This protein binds this small molecule.
Small molecule (SMILES): CC(=O)N[C@H]1[C@H](O[C@H]2[C@H](O)[C@@H](NC(C)=O)CO[C@@H]2CO)O[C@H](CO)[C@@H](O)[C@@H]1O

Sequence of chain 1.E:
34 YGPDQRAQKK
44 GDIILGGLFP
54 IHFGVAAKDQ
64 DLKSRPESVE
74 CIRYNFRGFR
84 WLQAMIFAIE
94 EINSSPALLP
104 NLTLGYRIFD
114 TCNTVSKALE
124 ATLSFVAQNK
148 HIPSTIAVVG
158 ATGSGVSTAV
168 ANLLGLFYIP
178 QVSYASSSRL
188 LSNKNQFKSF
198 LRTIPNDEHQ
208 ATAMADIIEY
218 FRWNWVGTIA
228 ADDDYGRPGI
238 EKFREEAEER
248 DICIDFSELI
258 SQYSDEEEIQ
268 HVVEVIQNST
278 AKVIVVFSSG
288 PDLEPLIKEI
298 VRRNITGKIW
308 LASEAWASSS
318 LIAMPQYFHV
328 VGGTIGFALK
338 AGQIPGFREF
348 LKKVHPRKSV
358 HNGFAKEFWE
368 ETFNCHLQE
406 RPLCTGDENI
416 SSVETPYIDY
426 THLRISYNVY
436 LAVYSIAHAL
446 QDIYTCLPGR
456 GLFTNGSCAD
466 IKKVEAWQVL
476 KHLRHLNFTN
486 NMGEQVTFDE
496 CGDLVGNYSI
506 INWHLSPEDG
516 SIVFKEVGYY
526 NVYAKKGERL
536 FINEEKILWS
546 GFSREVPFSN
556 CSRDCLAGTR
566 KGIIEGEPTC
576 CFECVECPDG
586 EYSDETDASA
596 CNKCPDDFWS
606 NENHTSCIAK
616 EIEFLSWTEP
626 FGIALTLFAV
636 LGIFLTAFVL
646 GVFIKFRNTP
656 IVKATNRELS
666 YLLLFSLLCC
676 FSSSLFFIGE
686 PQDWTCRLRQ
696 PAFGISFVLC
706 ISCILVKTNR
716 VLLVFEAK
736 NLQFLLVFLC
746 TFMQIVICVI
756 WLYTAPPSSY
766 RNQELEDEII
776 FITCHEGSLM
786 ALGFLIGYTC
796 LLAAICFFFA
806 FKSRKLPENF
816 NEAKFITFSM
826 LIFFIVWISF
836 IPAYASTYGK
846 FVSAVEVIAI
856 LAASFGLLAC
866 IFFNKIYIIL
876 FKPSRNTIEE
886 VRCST

Binding-site contacts:
Ligand atom C8 contacts residue ARG219 of chain 1.E at 3.7 Å.
Ligand atom C4 contacts residue ARG219 of chain 1.E at 4.0 Å.
Ligand atom C7 contacts residue ASP559 of chain 1.E at 3.6 Å.
Ligand atom C7 contacts residue ASN555 of chain 1.E at 3.3 Å.
Ligand atom O7 contacts residue ASN555 of chain 1.E at 2.9 Å (h-bond).
Ligand atom C8 contacts residue PHE553 of chain 1.E at 4.4 Å (hydrophobic).
Ligand atom N2 contacts residue ASN555 of chain 1.E at 2.9 Å (h-bond).
Ligand atom O4 contacts residue ARG219 of chain 1.E at 3.5 Å.
Ligand atom O7 contacts residue PHE553 of chain 1.E at 3.5 Å.
Ligand atom N2 contacts residue ASP559 of chain 1.E at 4.0 Å.
Ligand atom O5 contacts residue ASN221 of chain 1.E at 3.8 Å.
Ligand atom O3 contacts residue ARG219 of chain 1.E at 3.1 Å (salt-bridge).
Ligand atom C3 contacts residue ASP559 of chain 1.E at 4.5 Å.
Ligand atom O5 contacts residue ASN555 of chain 1.E at 2.4 Å (h-bond).
Ligand atom O5 contacts residue ARG219 of chain 1.E at 3.2 Å (salt-bridge).
Ligand atom O6 contacts residue ASN221 of chain 1.E at 4.2 Å.
Ligand atom O6 contacts residue ARG219 of chain 1.E at 3.8 Å.
Ligand atom C8 contacts residue GLU216 of chain 1.E at 4.4 Å.
Ligand atom C2 contacts residue ASN555 of chain 1.E at 2.5 Å.
Ligand atom C2 contacts residue ARG219 of chain 1.E at 4.2 Å.
Ligand atom O7 contacts residue ASP559 of chain 1.E at 3.2 Å (salt-bridge).
Ligand atom C6 contacts residue ARG219 of chain 1.E at 3.8 Å.
Ligand atom O3 contacts residue ASP559 of chain 1.E at 3.9 Å.
Ligand atom C5 contacts residue ARG219 of chain 1.E at 3.7 Å.
Ligand atom C3 contacts residue ASN555 of chain 1.E at 3.8 Å.
Ligand atom C6 contacts residue ASN221 of chain 1.E at 4.4 Å.
Ligand atom O7 contacts residue SER557 of chain 1.E at 3.8 Å.
Ligand atom C4 contacts residue ASN555 of chain 1.E at 4.2 Å.
Ligand atom N2 contacts residue PHE553 of chain 1.E at 4.4 Å.
Ligand atom C5 contacts residue ASN555 of chain 1.E at 3.7 Å.
Ligand atom C8 contacts residue ASP559 of chain 1.E at 3.9 Å.
Ligand atom C3 contacts residue ARG219 of chain 1.E at 3.9 Å.
Ligand atom C1 contacts residue ASN555 of chain 1.E at 1.4 Å.
Ligand atom C2 contacts residue ASP559 of chain 1.E at 3.9 Å.
Ligand atom C7 contacts residue PHE553 of chain 1.E at 3.8 Å (hydrophobic).
Ligand atom C1 contacts residue ARG219 of chain 1.E at 3.8 Å.